Sequence of chain 1.G:
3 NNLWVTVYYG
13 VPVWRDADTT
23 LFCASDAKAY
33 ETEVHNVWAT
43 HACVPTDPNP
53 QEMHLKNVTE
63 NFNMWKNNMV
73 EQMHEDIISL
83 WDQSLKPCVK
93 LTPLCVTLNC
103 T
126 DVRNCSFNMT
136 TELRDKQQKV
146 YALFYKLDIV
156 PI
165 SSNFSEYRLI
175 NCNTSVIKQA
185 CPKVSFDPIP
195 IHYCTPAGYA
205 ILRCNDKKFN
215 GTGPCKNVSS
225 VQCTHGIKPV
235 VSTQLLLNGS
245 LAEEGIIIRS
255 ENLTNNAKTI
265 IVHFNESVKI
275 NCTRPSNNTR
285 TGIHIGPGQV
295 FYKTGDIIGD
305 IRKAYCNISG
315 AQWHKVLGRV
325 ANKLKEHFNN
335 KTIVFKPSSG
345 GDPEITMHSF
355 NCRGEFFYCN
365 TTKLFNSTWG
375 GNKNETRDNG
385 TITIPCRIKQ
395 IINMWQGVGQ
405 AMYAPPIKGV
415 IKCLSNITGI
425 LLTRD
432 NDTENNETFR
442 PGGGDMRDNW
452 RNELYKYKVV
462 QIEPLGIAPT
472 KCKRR

Binding-site contacts:
Ligand atom N2 contacts residue ASN281 of chain 1.G at 2.9 Å (h-bond).
Ligand atom O5 contacts residue ILE302 of chain 1.G at 3.3 Å.
Ligand atom C2 contacts residue ASN281 of chain 1.G at 2.4 Å.
Ligand atom C5 contacts residue ASN281 of chain 1.G at 3.7 Å.
Ligand atom O7 contacts residue ASN281 of chain 1.G at 3.7 Å.
Ligand atom O5 contacts residue ASN281 of chain 1.G at 2.4 Å (h-bond).
Ligand atom C1 contacts residue ASN281 of chain 1.G at 1.4 Å.
Ligand atom C8 contacts residue VAL414 of chain 1.G at 3.9 Å (hydrophobic).
Ligand atom C6 contacts residue ILE302 of chain 1.G at 3.6 Å (hydrophobic).
Ligand atom C4 contacts residue ASN281 of chain 1.G at 4.2 Å.
Ligand atom O6 contacts residue ILE302 of chain 1.G at 4.0 Å.
Ligand atom C7 contacts residue ASN281 of chain 1.G at 3.5 Å.
Ligand atom C1 contacts residue ILE302 of chain 1.G at 4.4 Å (hydrophobic).
Ligand atom C5 contacts residue ILE302 of chain 1.G at 4.1 Å (hydrophobic).
Ligand atom C3 contacts residue ASN281 of chain 1.G at 3.8 Å.

The protein below binds the small molecule below.
Small molecule (SMILES): CC(=O)N[C@@H]1[C@@H](O)[C@H](O)[C@@H](CO)O[C@H]1O